Binding-site contacts:
Ligand atom N2 contacts residue GLN375 of chain 1.A at 4.1 Å.
Ligand atom O5 contacts residue GLN375 of chain 1.A at 4.1 Å.
Ligand atom C6 contacts residue GLN369 of chain 1.A at 3.9 Å.
Ligand atom O5 contacts residue ASN379 of chain 1.A at 1.6 Å (h-bond).
Ligand atom C6 contacts residue ASN379 of chain 1.A at 3.9 Å.
Ligand atom C7 contacts residue ASN379 of chain 1.A at 3.8 Å.
Ligand atom O3 contacts residue GLN369 of chain 1.A at 4.0 Å.
Ligand atom C1 contacts residue SER381 of chain 1.A at 3.6 Å.
Ligand atom O5 contacts residue TYR371 of chain 1.A at 3.9 Å.
Ligand atom O4 contacts residue GLN369 of chain 1.A at 3.8 Å.
Ligand atom O7 contacts residue GLN375 of chain 1.A at 3.3 Å.
Ligand atom C1 contacts residue ASN379 of chain 1.A at 1.4 Å.
Ligand atom C6 contacts residue GLN369 of chain 1.A at 4.2 Å.
Ligand atom C6 contacts residue MET382 of chain 1.A at 3.5 Å (hydrophobic).
Ligand atom O4 contacts residue GLN369 of chain 1.A at 3.9 Å.
Ligand atom C7 contacts residue ASP385 of chain 1.A at 4.1 Å.
Ligand atom C6 contacts residue GLN375 of chain 1.A at 4.2 Å.
Ligand atom O6 contacts residue MET382 of chain 1.A at 4.1 Å.
Ligand atom C4 contacts residue ASN379 of chain 1.A at 3.7 Å.
Ligand atom C5 contacts residue TYR371 of chain 1.A at 3.9 Å (hydrophobic).
Ligand atom C5 contacts residue ASN379 of chain 1.A at 2.9 Å.
Ligand atom N2 contacts residue ASN379 of chain 1.A at 2.8 Å (h-bond).
Ligand atom C5 contacts residue SER381 of chain 1.A at 4.1 Å.
Ligand atom O6 contacts residue TYR386 of chain 1.A at 3.7 Å.
Ligand atom C2 contacts residue GLN375 of chain 1.A at 4.0 Å.
Ligand atom O6 contacts residue GLN369 of chain 1.A at 3.8 Å.
Ligand atom C3 contacts residue ASN379 of chain 1.A at 3.5 Å.
Ligand atom C7 contacts residue GLN375 of chain 1.A at 3.9 Å.
Ligand atom C8 contacts residue ASP385 of chain 1.A at 3.4 Å.
Ligand atom C4 contacts residue TYR371 of chain 1.A at 4.2 Å (hydrophobic).
Ligand atom O6 contacts residue ASP385 of chain 1.A at 3.5 Å (salt-bridge).
Ligand atom C6 contacts residue TYR371 of chain 1.A at 3.5 Å (hydrophobic).
Ligand atom O6 contacts residue GLN375 of chain 1.A at 2.9 Å (h-bond).
Ligand atom O5 contacts residue MET382 of chain 1.A at 3.7 Å.
Ligand atom O5 contacts residue SER381 of chain 1.A at 4.0 Å.
Ligand atom O6 contacts residue TYR371 of chain 1.A at 3.4 Å (h-bond).
Ligand atom C1 contacts residue TYR371 of chain 1.A at 3.9 Å (hydrophobic).
Ligand atom N2 contacts residue ASP385 of chain 1.A at 4.2 Å.
Ligand atom C2 contacts residue ASN379 of chain 1.A at 2.2 Å.
Ligand atom C4 contacts residue GLN369 of chain 1.A at 3.4 Å.

This small molecule binds to this protein.
Small molecule (SMILES): CC(=O)N[C@H]1[C@H](O[C@H]2[C@H](O)[C@@H](NC(C)=O)CO[C@@H]2CO)O[C@H](CO)[C@@H](O[C@@H]2O[C@H](CO)[C@@H](O)[C@H](O)[C@@H]2O)[C@@H]1O

Sequence of chain 1.A:
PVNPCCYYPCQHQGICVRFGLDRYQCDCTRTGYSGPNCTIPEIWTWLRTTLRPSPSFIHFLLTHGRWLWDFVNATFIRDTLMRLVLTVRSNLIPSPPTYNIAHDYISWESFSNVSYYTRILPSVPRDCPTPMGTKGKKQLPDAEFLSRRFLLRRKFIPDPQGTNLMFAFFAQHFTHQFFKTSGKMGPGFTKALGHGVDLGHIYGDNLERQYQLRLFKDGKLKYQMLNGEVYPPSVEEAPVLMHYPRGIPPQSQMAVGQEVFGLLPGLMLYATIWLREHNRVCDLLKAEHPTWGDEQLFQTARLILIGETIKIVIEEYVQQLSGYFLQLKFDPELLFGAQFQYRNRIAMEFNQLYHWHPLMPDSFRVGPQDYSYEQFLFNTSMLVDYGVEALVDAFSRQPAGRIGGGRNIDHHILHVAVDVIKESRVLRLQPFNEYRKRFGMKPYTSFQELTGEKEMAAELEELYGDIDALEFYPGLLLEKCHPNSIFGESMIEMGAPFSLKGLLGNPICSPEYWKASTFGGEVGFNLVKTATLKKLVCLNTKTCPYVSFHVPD